Sequence of chain 3.A:
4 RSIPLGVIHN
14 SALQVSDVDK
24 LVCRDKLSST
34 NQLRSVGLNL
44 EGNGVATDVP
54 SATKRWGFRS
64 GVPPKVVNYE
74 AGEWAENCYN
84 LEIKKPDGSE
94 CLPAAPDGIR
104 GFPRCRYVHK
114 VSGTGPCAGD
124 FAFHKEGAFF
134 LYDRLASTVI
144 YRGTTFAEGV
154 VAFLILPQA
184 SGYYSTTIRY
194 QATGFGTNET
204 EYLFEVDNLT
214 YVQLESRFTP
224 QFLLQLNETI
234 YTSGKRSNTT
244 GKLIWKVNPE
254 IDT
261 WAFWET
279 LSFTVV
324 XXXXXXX

The protein below binds the small molecule below.
Small molecule (SMILES): CC(=O)N[C@@H]1[C@@H](O)[C@H](O)[C@@H](CO)O[C@H]1O

Binding-site contacts:
Ligand atom C3 contacts residue ASN201 of chain 3.A at 3.7 Å.
Ligand atom O5 contacts residue GLU202 of chain 3.A at 3.5 Å (salt-bridge).
Ligand atom C5 contacts residue ASN201 of chain 3.A at 3.7 Å.
Ligand atom C4 contacts residue ASN201 of chain 3.A at 4.2 Å.
Ligand atom C1 contacts residue GLU202 of chain 3.A at 3.7 Å.
Ligand atom C7 contacts residue ASN201 of chain 3.A at 3.7 Å.
Ligand atom O7 contacts residue ASN201 of chain 3.A at 4.2 Å.
Ligand atom O5 contacts residue ASN201 of chain 3.A at 2.4 Å (h-bond).
Ligand atom C1 contacts residue ASN201 of chain 3.A at 1.4 Å.
Ligand atom N2 contacts residue ASN201 of chain 3.A at 2.8 Å (h-bond).
Ligand atom C2 contacts residue ASN201 of chain 3.A at 2.4 Å.